Sequence of chain 1.B:
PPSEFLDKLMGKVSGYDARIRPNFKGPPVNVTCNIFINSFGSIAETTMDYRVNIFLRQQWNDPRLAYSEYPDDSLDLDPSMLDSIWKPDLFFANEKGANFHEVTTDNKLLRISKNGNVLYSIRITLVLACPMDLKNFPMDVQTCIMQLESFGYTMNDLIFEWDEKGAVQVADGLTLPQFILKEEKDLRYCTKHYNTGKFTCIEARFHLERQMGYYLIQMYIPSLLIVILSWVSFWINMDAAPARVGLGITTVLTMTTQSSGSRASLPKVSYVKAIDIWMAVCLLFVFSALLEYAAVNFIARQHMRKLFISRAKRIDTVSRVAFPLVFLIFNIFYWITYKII

The small molecule below binds the protein below.
Small molecule (SMILES): CCCCCCCC(=O)OC[C@H](COP(=O)(O)O[C@@H]1[C@H](O)[C@H](O)[C@@H](OP(=O)(O)O)[C@H](OP(=O)(O)O)[C@H]1O)OC(=O)CCCCCCC

Binding-site contacts:
Ligand atom C4B contacts residue PRO419 of chain 1.B at 3.6 Å (hydrophobic).
Ligand atom C3B contacts residue PRO419 of chain 1.B at 4.1 Å (hydrophobic).
Ligand atom C5B contacts residue LEU423 of chain 1.B at 4.1 Å (hydrophobic).
Ligand atom O3C contacts residue LEU420 of chain 1.B at 2.8 Å.
Ligand atom C6B contacts residue PRO419 of chain 1.B at 4.4 Å (hydrophobic).
Ligand atom C8B contacts residue LEU256 of chain 1.B at 4.5 Å (hydrophobic).
Ligand atom C1B contacts residue LEU420 of chain 1.B at 3.1 Å (hydrophobic).
Ligand atom C3B contacts residue LEU420 of chain 1.B at 3.9 Å (hydrophobic).
Ligand atom C2B contacts residue LEU420 of chain 1.B at 3.7 Å (hydrophobic).
Ligand atom O1B contacts residue LEU420 of chain 1.B at 3.7 Å.
Ligand atom C7B contacts residue LEU423 of chain 1.B at 4.0 Å (hydrophobic).
Ligand atom C5B contacts residue PRO419 of chain 1.B at 3.7 Å (hydrophobic).
Ligand atom C2B contacts residue PRO419 of chain 1.B at 4.3 Å (hydrophobic).